The protein below binds the small molecule below.
Small molecule (SMILES): CC(=O)N[C@@H]1[C@@H](O)[C@H](O)[C@@H](CO)O[C@H]1O

Binding-site contacts:
Ligand atom O5 contacts residue PRO388 of chain 1.U at 4.1 Å.
Ligand atom C1 contacts residue ALA387 of chain 1.U at 3.8 Å (hydrophobic).
Ligand atom C3 contacts residue ASN384 of chain 1.U at 3.7 Å.
Ligand atom C5 contacts residue PRO388 of chain 1.U at 4.5 Å (hydrophobic).
Ligand atom C5 contacts residue ASN384 of chain 1.U at 3.6 Å.
Ligand atom O7 contacts residue TYR383 of chain 1.U at 4.5 Å.
Ligand atom O5 contacts residue CYS386 of chain 1.U at 4.0 Å.
Ligand atom O5 contacts residue ASN384 of chain 1.U at 2.4 Å (h-bond).
Ligand atom N2 contacts residue ARG382 of chain 1.U at 4.2 Å.
Ligand atom C2 contacts residue ASN384 of chain 1.U at 2.4 Å.
Ligand atom C6 contacts residue ALA387 of chain 1.U at 4.3 Å (hydrophobic).
Ligand atom O6 contacts residue CYS386 of chain 1.U at 2.9 Å (h-bond).
Ligand atom C1 contacts residue ASN384 of chain 1.U at 1.4 Å.
Ligand atom C8 contacts residue ASN384 of chain 1.U at 4.0 Å.
Ligand atom O6 contacts residue PRO388 of chain 1.U at 3.4 Å.
Ligand atom O5 contacts residue ALA387 of chain 1.U at 3.3 Å.
Ligand atom N2 contacts residue ASN384 of chain 1.U at 2.8 Å (h-bond).
Ligand atom C7 contacts residue ASN384 of chain 1.U at 3.0 Å.
Ligand atom O7 contacts residue ASN384 of chain 1.U at 2.9 Å.
Ligand atom C4 contacts residue ASN384 of chain 1.U at 4.2 Å.
Ligand atom O6 contacts residue ALA387 of chain 1.U at 3.6 Å.
Ligand atom C6 contacts residue CYS386 of chain 1.U at 4.1 Å (hydrophobic).
Ligand atom C5 contacts residue CYS386 of chain 1.U at 4.3 Å (hydrophobic).
Ligand atom C6 contacts residue PRO388 of chain 1.U at 3.6 Å (hydrophobic).
Ligand atom C5 contacts residue ALA387 of chain 1.U at 4.4 Å (hydrophobic).

Sequence of chain 1.U:
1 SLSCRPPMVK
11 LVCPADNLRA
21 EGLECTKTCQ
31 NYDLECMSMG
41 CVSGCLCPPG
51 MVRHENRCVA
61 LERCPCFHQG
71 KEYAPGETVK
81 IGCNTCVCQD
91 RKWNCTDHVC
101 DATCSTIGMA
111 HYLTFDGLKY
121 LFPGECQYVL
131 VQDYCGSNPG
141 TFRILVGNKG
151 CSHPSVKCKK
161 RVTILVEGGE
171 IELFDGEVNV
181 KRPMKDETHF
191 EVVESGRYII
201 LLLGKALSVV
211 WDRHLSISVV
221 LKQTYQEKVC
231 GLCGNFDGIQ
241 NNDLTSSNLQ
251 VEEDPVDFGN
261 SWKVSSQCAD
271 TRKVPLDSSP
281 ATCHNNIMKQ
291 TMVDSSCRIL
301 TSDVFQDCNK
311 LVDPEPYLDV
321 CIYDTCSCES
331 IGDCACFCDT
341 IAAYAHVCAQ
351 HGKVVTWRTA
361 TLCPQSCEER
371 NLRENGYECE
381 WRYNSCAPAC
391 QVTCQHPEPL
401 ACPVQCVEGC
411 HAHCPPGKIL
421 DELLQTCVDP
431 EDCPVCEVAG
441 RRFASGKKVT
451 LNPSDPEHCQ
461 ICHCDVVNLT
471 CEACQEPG